Sequence of chain 1.B:
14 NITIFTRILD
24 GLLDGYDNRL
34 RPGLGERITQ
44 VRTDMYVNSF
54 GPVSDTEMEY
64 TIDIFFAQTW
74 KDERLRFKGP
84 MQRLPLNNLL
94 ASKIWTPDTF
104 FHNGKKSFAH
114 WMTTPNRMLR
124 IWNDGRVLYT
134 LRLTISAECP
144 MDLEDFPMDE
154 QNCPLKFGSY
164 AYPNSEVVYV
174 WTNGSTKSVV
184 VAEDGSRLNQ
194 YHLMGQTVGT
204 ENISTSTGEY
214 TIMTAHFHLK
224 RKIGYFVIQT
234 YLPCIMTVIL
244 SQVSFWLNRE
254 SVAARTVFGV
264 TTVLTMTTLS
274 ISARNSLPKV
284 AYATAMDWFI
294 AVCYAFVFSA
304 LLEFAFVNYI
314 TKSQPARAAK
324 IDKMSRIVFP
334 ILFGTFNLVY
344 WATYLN

Sequence of chain 1.C:
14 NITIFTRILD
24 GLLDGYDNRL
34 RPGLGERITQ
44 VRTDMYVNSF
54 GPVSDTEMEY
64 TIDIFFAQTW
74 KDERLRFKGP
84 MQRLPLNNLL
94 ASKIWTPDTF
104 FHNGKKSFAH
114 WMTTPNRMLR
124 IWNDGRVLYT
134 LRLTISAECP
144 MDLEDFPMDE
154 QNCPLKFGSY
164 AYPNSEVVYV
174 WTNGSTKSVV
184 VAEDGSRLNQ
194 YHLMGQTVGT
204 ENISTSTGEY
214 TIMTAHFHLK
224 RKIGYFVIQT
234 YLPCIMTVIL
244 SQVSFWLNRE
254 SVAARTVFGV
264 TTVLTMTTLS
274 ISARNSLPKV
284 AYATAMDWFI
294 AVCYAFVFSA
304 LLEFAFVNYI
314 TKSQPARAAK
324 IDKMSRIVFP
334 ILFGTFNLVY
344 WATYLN

Binding-site contacts:
Ligand atom N2 contacts residue PHE68 of chain 1.B at 4.1 Å.
Ligand atom C13 contacts residue TYR49 of chain 1.B at 4.0 Å (hydrophobic).
Ligand atom O1 contacts residue TYR49 of chain 1.B at 4.1 Å.
Ligand atom C6 contacts residue PHE68 of chain 1.B at 3.7 Å (hydrophobic).
Ligand atom N1 contacts residue THR210 of chain 1.C at 3.9 Å.
Ligand atom C contacts residue TYR213 of chain 1.C at 3.7 Å (hydrophobic).
Ligand atom O contacts residue ALA70 of chain 1.B at 3.9 Å.
Ligand atom C6 contacts residue THR133 of chain 1.B at 4.0 Å.
Ligand atom C9 contacts residue SER209 of chain 1.C at 3.8 Å.
Ligand atom N3 contacts residue THR208 of chain 1.C at 3.6 Å.
Ligand atom C7 contacts residue ASP47 of chain 1.B at 3.6 Å.
Ligand atom C7 contacts residue ALA70 of chain 1.B at 3.9 Å (hydrophobic).
Ligand atom C5 contacts residue THR133 of chain 1.B at 4.1 Å.
Ligand atom C9 contacts residue TYR49 of chain 1.B at 3.9 Å (hydrophobic).
Ligand atom N4 contacts residue PHE68 of chain 1.B at 3.9 Å.
Ligand atom C10 contacts residue PHE68 of chain 1.B at 4.0 Å (hydrophobic).
Ligand atom C12 contacts residue THR208 of chain 1.C at 3.5 Å.
Ligand atom C10 contacts residue TYR49 of chain 1.B at 3.8 Å (hydrophobic).
Ligand atom C8 contacts residue PHE68 of chain 1.B at 4.1 Å (hydrophobic).
Ligand atom O1 contacts residue THR208 of chain 1.C at 2.5 Å (h-bond).
Ligand atom C13 contacts residue THR208 of chain 1.C at 2.9 Å.
Ligand atom O contacts residue THR133 of chain 1.B at 2.7 Å (h-bond).
Ligand atom C7 contacts residue PHE68 of chain 1.B at 3.2 Å (hydrophobic).
Ligand atom N2 contacts residue THR133 of chain 1.B at 2.8 Å (h-bond).
Ligand atom O2 contacts residue HIS105 of chain 1.C at 3.9 Å.
Ligand atom C11 contacts residue TYR49 of chain 1.B at 3.9 Å (hydrophobic).
Ligand atom C16 contacts residue TYR49 of chain 1.B at 3.8 Å (hydrophobic).
Ligand atom C12 contacts residue TYR49 of chain 1.B at 4.0 Å (hydrophobic).
Ligand atom C19 contacts residue HIS105 of chain 1.C at 3.6 Å.
Ligand atom C17 contacts residue ASN51 of chain 1.B at 3.6 Å.
Ligand atom C9 contacts residue THR208 of chain 1.C at 4.0 Å.
Ligand atom N1 contacts residue THR208 of chain 1.C at 3.2 Å (h-bond).
Ligand atom N3 contacts residue TYR49 of chain 1.B at 3.8 Å.
Ligand atom N4 contacts residue TYR49 of chain 1.B at 3.8 Å.
Ligand atom N contacts residue THR208 of chain 1.C at 3.1 Å (h-bond).
Ligand atom O1 contacts residue SER209 of chain 1.C at 3.7 Å.
Ligand atom O contacts residue PHE68 of chain 1.B at 3.7 Å.
Ligand atom C2 contacts residue TYR163 of chain 1.C at 3.9 Å (hydrophobic).
Ligand atom N contacts residue THR210 of chain 1.C at 4.0 Å.
Ligand atom C14 contacts residue TYR49 of chain 1.B at 3.9 Å (hydrophobic).

A small-molecule ligand and the protein it binds are described below.
Small molecule (SMILES): Cc1ccc(-c2noc(C)c2Cn2ncc(N3CC4(CCCCO4)C3)cc2=O)nn1